Sequence of chain 3.A:
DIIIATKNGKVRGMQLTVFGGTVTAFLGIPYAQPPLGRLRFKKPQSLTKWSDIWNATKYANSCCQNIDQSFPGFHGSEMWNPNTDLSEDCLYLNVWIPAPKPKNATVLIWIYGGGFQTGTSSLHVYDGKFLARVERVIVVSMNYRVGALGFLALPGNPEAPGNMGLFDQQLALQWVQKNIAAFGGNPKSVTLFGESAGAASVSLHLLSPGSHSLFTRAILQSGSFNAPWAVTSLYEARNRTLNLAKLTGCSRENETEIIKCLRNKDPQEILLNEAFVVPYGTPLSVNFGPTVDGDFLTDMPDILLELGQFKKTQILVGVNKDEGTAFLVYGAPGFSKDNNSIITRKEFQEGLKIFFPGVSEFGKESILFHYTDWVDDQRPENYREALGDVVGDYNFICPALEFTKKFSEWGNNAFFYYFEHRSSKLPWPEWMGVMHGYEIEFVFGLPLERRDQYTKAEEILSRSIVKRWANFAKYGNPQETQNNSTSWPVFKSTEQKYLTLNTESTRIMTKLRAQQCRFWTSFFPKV

A small-molecule ligand and the protein it binds are described below.
Small molecule (SMILES): CC(=O)N[C@H]1[C@H](O[C@H]2[C@H](O)[C@@H](NC(C)=O)CO[C@@H]2CO[C@H]2O[C@@H](C)[C@@H](O)[C@@H](O)[C@@H]2O)O[C@H](CO)[C@@H](O)[C@@H]1O

Binding-site contacts:
Ligand atom C1 contacts residue ASN245 of chain 3.A at 4.2 Å.
Ligand atom O3 contacts residue PRO281 of chain 3.A at 3.8 Å.
Ligand atom C6 contacts residue ASN245 of chain 3.A at 3.8 Å.
Ligand atom C7 contacts residue ASN241 of chain 3.A at 4.0 Å.
Ligand atom C5 contacts residue PHE278 of chain 3.A at 4.5 Å (hydrophobic).
Ligand atom C6 contacts residue LYS248 of chain 3.A at 4.0 Å.
Ligand atom C5 contacts residue PRO281 of chain 3.A at 4.5 Å (hydrophobic).
Ligand atom O7 contacts residue PRO281 of chain 3.A at 3.3 Å.
Ligand atom O4 contacts residue PHE278 of chain 3.A at 3.8 Å.
Ligand atom O5 contacts residue PRO281 of chain 3.A at 4.5 Å.
Ligand atom O5 contacts residue ASN245 of chain 3.A at 4.0 Å.
Ligand atom C4 contacts residue PHE278 of chain 3.A at 3.3 Å (hydrophobic).
Ligand atom O3 contacts residue PRO281 of chain 3.A at 3.9 Å.
Ligand atom C4 contacts residue ASN241 of chain 3.A at 4.4 Å.
Ligand atom C4 contacts residue ASN245 of chain 3.A at 4.4 Å.
Ligand atom C5 contacts residue ASN241 of chain 3.A at 3.7 Å.
Ligand atom C3 contacts residue PHE278 of chain 3.A at 3.7 Å (hydrophobic).
Ligand atom C1 contacts residue ASN245 of chain 3.A at 4.0 Å.
Ligand atom C6 contacts residue ASN245 of chain 3.A at 3.6 Å.
Ligand atom C6 contacts residue LEU249 of chain 3.A at 3.8 Å (hydrophobic).
Ligand atom O2 contacts residue PRO281 of chain 3.A at 4.1 Å.
Ligand atom O5 contacts residue ASN245 of chain 3.A at 3.0 Å (h-bond).
Ligand atom C3 contacts residue ASN241 of chain 3.A at 3.9 Å.
Ligand atom C7 contacts residue PRO281 of chain 3.A at 4.3 Å (hydrophobic).
Ligand atom C1 contacts residue TYR237 of chain 3.A at 4.5 Å (hydrophobic).
Ligand atom C2 contacts residue ASN241 of chain 3.A at 2.6 Å.
Ligand atom O7 contacts residue ASN241 of chain 3.A at 4.5 Å.
Ligand atom C4 contacts residue LEU249 of chain 3.A at 4.4 Å (hydrophobic).
Ligand atom O6 contacts residue ASN245 of chain 3.A at 4.4 Å.
Ligand atom O4 contacts residue LEU249 of chain 3.A at 3.9 Å.
Ligand atom N2 contacts residue ASN241 of chain 3.A at 3.0 Å (h-bond).
Ligand atom O3 contacts residue PHE278 of chain 3.A at 3.5 Å (h-bond).
Ligand atom O5 contacts residue ASN241 of chain 3.A at 2.4 Å (h-bond).
Ligand atom N2 contacts residue TYR237 of chain 3.A at 4.1 Å.
Ligand atom C5 contacts residue ASN245 of chain 3.A at 3.5 Å.
Ligand atom O3 contacts residue VAL280 of chain 3.A at 3.7 Å.
Ligand atom C5 contacts residue ASN245 of chain 3.A at 4.0 Å.
Ligand atom C1 contacts residue ASN241 of chain 3.A at 1.5 Å.
Ligand atom C8 contacts residue TYR237 of chain 3.A at 4.3 Å (hydrophobic).